A protein and the small-molecule ligand that binds it are described below.
Small molecule (SMILES): CC(=O)N[C@@H]1[C@@H](O)[C@H](O)[C@@H](CO)O[C@H]1O

Sequence of chain 1.C:
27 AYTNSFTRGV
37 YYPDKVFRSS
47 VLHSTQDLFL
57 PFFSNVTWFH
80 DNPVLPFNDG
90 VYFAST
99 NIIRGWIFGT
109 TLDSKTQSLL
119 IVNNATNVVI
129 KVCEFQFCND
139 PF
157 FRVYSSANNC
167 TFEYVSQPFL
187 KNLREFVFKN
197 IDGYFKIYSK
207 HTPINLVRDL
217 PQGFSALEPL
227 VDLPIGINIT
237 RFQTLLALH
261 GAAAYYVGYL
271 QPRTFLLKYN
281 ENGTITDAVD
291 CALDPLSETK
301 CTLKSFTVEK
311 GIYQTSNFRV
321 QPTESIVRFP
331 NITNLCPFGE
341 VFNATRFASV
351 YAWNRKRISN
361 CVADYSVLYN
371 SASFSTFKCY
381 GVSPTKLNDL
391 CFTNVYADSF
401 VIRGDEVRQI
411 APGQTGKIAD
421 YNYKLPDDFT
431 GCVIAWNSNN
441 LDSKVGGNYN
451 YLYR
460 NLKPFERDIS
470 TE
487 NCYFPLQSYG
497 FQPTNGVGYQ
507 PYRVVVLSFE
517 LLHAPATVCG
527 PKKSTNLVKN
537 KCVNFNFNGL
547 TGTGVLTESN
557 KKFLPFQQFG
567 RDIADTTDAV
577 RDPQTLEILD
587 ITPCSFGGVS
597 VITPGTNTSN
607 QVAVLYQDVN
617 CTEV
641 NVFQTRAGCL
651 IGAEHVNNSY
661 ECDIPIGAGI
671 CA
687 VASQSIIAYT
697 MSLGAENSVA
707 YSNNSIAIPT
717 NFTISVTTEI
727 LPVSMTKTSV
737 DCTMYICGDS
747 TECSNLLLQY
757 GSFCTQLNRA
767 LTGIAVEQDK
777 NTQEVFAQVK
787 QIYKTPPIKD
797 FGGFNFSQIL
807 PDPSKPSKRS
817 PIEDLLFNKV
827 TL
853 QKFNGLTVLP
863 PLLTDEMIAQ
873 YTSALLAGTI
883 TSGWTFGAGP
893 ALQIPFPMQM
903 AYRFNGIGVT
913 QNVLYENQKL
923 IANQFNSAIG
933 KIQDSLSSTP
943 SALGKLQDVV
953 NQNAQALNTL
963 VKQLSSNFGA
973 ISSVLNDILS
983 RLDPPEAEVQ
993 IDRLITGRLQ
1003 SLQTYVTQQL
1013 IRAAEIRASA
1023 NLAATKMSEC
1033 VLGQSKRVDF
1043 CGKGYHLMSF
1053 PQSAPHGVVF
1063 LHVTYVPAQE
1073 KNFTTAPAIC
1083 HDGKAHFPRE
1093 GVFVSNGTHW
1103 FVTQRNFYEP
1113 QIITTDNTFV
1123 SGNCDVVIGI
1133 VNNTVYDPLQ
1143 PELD

Binding-site contacts:
Ligand atom O7 contacts residue ASN603 of chain 1.C at 3.5 Å (h-bond).
Ligand atom O6 contacts residue THR604 of chain 1.C at 3.9 Å.
Ligand atom C7 contacts residue ASN603 of chain 1.C at 3.3 Å.
Ligand atom C4 contacts residue ASN603 of chain 1.C at 4.2 Å.
Ligand atom O6 contacts residue ASN603 of chain 1.C at 4.1 Å.
Ligand atom C2 contacts residue ASN603 of chain 1.C at 2.3 Å.
Ligand atom O4 contacts residue PRO942 of chain 1.C at 4.3 Å.
Ligand atom C3 contacts residue ASN603 of chain 1.C at 3.7 Å.
Ligand atom O5 contacts residue ASN603 of chain 1.C at 2.5 Å (h-bond).
Ligand atom C5 contacts residue ASN603 of chain 1.C at 3.7 Å.
Ligand atom C8 contacts residue ASN603 of chain 1.C at 4.3 Å.
Ligand atom O3 contacts residue PRO942 of chain 1.C at 4.2 Å.
Ligand atom C1 contacts residue ASN603 of chain 1.C at 1.5 Å.
Ligand atom N2 contacts residue ASN603 of chain 1.C at 2.7 Å (h-bond).